A small-molecule ligand and the protein it binds are described below.
Small molecule (SMILES): C[C@@H](O)[C@@H](C=O)NC(=O)[C@H](CCCN=C(N)N)NC(=O)[C@H](CO)NC(=O)[C@@H](N)CCCN=C(N)N

Sequence of chain 1.C:
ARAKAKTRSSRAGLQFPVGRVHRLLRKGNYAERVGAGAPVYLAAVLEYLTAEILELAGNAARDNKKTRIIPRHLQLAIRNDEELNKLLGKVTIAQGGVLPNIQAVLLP

Sequence of chain 1.D:
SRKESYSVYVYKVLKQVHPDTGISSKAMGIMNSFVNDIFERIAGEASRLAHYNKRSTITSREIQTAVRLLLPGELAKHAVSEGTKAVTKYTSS

Binding-site contacts:
Ligand atom OG contacts residue GLU61 of chain 1.C at 4.2 Å.
Ligand atom CA contacts residue GLU61 of chain 1.C at 3.9 Å.
Ligand atom O contacts residue GLU61 of chain 1.C at 4.4 Å.
Ligand atom NH2 contacts residue ALA60 of chain 1.C at 3.6 Å.
Ligand atom O contacts residue LYS116 of chain 1.D at 4.1 Å.
Ligand atom NH2 contacts residue GLU56 of chain 1.C at 4.1 Å.
Ligand atom CD contacts residue TYR57 of chain 1.C at 3.7 Å (hydrophobic).
Ligand atom CZ contacts residue GLU92 of chain 1.C at 4.4 Å.
Ligand atom CG contacts residue GLU105 of chain 1.D at 4.1 Å.
Ligand atom O contacts residue GLU113 of chain 1.D at 2.8 Å (salt-bridge).
Ligand atom CZ contacts residue LEU106 of chain 1.D at 4.1 Å (hydrophobic).
Ligand atom CZ contacts residue ALA60 of chain 1.C at 4.2 Å (hydrophobic).
Ligand atom CB contacts residue GLU113 of chain 1.D at 3.8 Å.
Ligand atom O contacts residue TYR57 of chain 1.C at 4.3 Å.
Ligand atom O contacts residue GLU64 of chain 1.C at 4.4 Å.
Ligand atom NH1 contacts residue LEU106 of chain 1.D at 4.3 Å.
Ligand atom NH1 contacts residue GLU56 of chain 1.C at 3.9 Å.
Ligand atom C contacts residue GLU113 of chain 1.D at 3.9 Å.
Ligand atom CG contacts residue HIS109 of chain 1.D at 3.6 Å.
Ligand atom CB contacts residue GLU64 of chain 1.C at 3.5 Å.
Ligand atom CB contacts residue HIS109 of chain 1.D at 3.5 Å.
Ligand atom CG contacts residue TYR57 of chain 1.C at 3.9 Å (hydrophobic).
Ligand atom CB contacts residue GLU61 of chain 1.C at 3.2 Å.
Ligand atom O contacts residue LYS116 of chain 1.D at 4.0 Å.
Ligand atom N contacts residue GLU61 of chain 1.C at 3.7 Å.
Ligand atom NE contacts residue TYR57 of chain 1.C at 4.4 Å.
Ligand atom CG2 contacts residue HIS109 of chain 1.D at 4.3 Å.
Ligand atom NH2 contacts residue GLU92 of chain 1.C at 3.3 Å (salt-bridge).
Ligand atom C contacts residue GLU61 of chain 1.C at 4.3 Å.
Ligand atom CD contacts residue GLU113 of chain 1.D at 3.5 Å.
Ligand atom NH2 contacts residue GLN47 of chain 1.D at 4.3 Å.
Ligand atom OG contacts residue GLU64 of chain 1.C at 3.5 Å (salt-bridge).
Ligand atom NH2 contacts residue LEU106 of chain 1.D at 4.3 Å.
Ligand atom O contacts residue HIS109 of chain 1.D at 4.3 Å.
Ligand atom CG contacts residue GLU113 of chain 1.D at 3.2 Å.
Ligand atom NE contacts residue ALA60 of chain 1.C at 3.9 Å.
Ligand atom NE contacts residue GLU105 of chain 1.D at 4.4 Å.
Ligand atom CZ contacts residue GLU56 of chain 1.C at 4.2 Å.
Ligand atom NH1 contacts residue GLU61 of chain 1.C at 3.5 Å (salt-bridge).
Ligand atom CD contacts residue GLU61 of chain 1.C at 3.9 Å.